Sequence of chain 1.A:
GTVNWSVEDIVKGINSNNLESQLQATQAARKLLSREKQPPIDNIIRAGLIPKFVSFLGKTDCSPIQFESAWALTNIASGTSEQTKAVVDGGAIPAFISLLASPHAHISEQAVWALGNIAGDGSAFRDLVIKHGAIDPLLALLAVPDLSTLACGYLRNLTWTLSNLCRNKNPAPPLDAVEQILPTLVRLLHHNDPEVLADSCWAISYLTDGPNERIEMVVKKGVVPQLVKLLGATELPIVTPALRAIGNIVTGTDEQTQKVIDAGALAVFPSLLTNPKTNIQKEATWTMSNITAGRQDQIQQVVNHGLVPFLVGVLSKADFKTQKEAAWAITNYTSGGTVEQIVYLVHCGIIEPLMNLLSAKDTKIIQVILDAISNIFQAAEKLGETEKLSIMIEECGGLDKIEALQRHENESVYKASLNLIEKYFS

This small molecule binds to this protein.
Small molecule (SMILES): C[C@H](N)C(=O)N[C@@H](CCCCN)C(=O)N[C@@H](CCCN=C(N)N)C(=O)N1CCC[C@H]1C(=O)N[C@H](C=O)CCCN=C(N)N

Binding-site contacts:
Ligand atom NH2 contacts residue SER291 of chain 1.A at 3.4 Å (h-bond).
Ligand atom CD contacts residue VAL252 of chain 1.A at 3.3 Å (hydrophobic).
Ligand atom C contacts residue ASN292 of chain 1.A at 3.6 Å.
Ligand atom CA contacts residue TRP288 of chain 1.A at 3.8 Å (hydrophobic).
Ligand atom O contacts residue TRP288 of chain 1.A at 3.1 Å (h-bond).
Ligand atom CD contacts residue TRP330 of chain 1.A at 3.6 Å (hydrophobic).
Ligand atom NH1 contacts residue ARG246 of chain 1.A at 3.5 Å (salt-bridge).
Ligand atom CD contacts residue ARG246 of chain 1.A at 3.8 Å.
Ligand atom CD contacts residue ASN292 of chain 1.A at 3.5 Å.
Ligand atom CZ contacts residue ARG246 of chain 1.A at 3.7 Å.
Ligand atom CE contacts residue ASN292 of chain 1.A at 3.7 Å.
Ligand atom NH2 contacts residue ASN250 of chain 1.A at 3.2 Å (h-bond).
Ligand atom NH2 contacts residue GLU285 of chain 1.A at 3.1 Å (salt-bridge).
Ligand atom NH2 contacts residue ARG246 of chain 1.A at 3.3 Å (salt-bridge).
Ligand atom CZ contacts residue GLU285 of chain 1.A at 3.8 Å.
Ligand atom CD contacts residue ASP211 of chain 1.A at 3.8 Å.
Ligand atom NZ contacts residue VAL252 of chain 1.A at 2.8 Å (h-bond).
Ligand atom O contacts residue ASN292 of chain 1.A at 3.3 Å (h-bond).
Ligand atom NH1 contacts residue TRP330 of chain 1.A at 3.6 Å.
Ligand atom NH1 contacts residue GLU327 of chain 1.A at 3.8 Å.
Ligand atom CE contacts residue GLY254 of chain 1.A at 3.2 Å.
Ligand atom NH2 contacts residue GLU327 of chain 1.A at 2.4 Å (salt-bridge).
Ligand atom NE contacts residue ASN250 of chain 1.A at 2.8 Å (h-bond).
Ligand atom CZ contacts residue TRP288 of chain 1.A at 3.8 Å (hydrophobic).
Ligand atom NE contacts residue TRP330 of chain 1.A at 3.4 Å.
Ligand atom NH1 contacts residue GLU285 of chain 1.A at 3.0 Å (salt-bridge).
Ligand atom CB contacts residue TRP288 of chain 1.A at 3.6 Å (hydrophobic).
Ligand atom CZ contacts residue TRP330 of chain 1.A at 3.4 Å (hydrophobic).
Ligand atom NZ contacts residue ASN292 of chain 1.A at 3.1 Å (h-bond).
Ligand atom NH2 contacts residue TRP288 of chain 1.A at 3.3 Å.
Ligand atom NE contacts residue ARG246 of chain 1.A at 3.8 Å.
Ligand atom N contacts residue ASN292 of chain 1.A at 2.9 Å (h-bond).
Ligand atom CA contacts residue ASN292 of chain 1.A at 3.4 Å.
Ligand atom CZ contacts residue GLU327 of chain 1.A at 3.5 Å.
Ligand atom N contacts residue TRP288 of chain 1.A at 3.6 Å.
Ligand atom CZ contacts residue ASN250 of chain 1.A at 3.4 Å.
Ligand atom NZ contacts residue THR259 of chain 1.A at 2.7 Å (h-bond).
Ligand atom NH2 contacts residue TRP330 of chain 1.A at 3.4 Å.
Ligand atom CE contacts residue VAL252 of chain 1.A at 3.4 Å (hydrophobic).
Ligand atom CD contacts residue ASN250 of chain 1.A at 3.8 Å.